Binding-site contacts:
Ligand atom C4 contacts residue ASN234 of chain 1.B at 4.3 Å.
Ligand atom O5 contacts residue THR108 of chain 1.B at 3.5 Å.
Ligand atom O5 contacts residue ASN234 of chain 1.B at 2.4 Å (h-bond).
Ligand atom N2 contacts residue ASN234 of chain 1.B at 2.8 Å (h-bond).
Ligand atom C6 contacts residue THR108 of chain 1.B at 3.8 Å.
Ligand atom C1 contacts residue THR108 of chain 1.B at 4.4 Å.
Ligand atom C1 contacts residue ASN234 of chain 1.B at 1.4 Å.
Ligand atom O6 contacts residue THR108 of chain 1.B at 3.4 Å.
Ligand atom C8 contacts residue ASN234 of chain 1.B at 4.5 Å.
Ligand atom O6 contacts residue THR236 of chain 1.B at 3.7 Å.
Ligand atom C2 contacts residue ASN234 of chain 1.B at 2.4 Å.
Ligand atom C5 contacts residue ASN234 of chain 1.B at 3.7 Å.
Ligand atom C5 contacts residue THR108 of chain 1.B at 4.1 Å.
Ligand atom C7 contacts residue ASN234 of chain 1.B at 3.5 Å.
Ligand atom C3 contacts residue ASN234 of chain 1.B at 3.8 Å.
Ligand atom O7 contacts residue ASN234 of chain 1.B at 3.8 Å.

This small molecule binds to this protein.
Small molecule (SMILES): CC(=O)N[C@H]1[C@H](O[C@H]2[C@H](O)[C@@H](NC(C)=O)CO[C@@H]2CO)O[C@H](CO)[C@@H](O)[C@@H]1O

Sequence of chain 1.B:
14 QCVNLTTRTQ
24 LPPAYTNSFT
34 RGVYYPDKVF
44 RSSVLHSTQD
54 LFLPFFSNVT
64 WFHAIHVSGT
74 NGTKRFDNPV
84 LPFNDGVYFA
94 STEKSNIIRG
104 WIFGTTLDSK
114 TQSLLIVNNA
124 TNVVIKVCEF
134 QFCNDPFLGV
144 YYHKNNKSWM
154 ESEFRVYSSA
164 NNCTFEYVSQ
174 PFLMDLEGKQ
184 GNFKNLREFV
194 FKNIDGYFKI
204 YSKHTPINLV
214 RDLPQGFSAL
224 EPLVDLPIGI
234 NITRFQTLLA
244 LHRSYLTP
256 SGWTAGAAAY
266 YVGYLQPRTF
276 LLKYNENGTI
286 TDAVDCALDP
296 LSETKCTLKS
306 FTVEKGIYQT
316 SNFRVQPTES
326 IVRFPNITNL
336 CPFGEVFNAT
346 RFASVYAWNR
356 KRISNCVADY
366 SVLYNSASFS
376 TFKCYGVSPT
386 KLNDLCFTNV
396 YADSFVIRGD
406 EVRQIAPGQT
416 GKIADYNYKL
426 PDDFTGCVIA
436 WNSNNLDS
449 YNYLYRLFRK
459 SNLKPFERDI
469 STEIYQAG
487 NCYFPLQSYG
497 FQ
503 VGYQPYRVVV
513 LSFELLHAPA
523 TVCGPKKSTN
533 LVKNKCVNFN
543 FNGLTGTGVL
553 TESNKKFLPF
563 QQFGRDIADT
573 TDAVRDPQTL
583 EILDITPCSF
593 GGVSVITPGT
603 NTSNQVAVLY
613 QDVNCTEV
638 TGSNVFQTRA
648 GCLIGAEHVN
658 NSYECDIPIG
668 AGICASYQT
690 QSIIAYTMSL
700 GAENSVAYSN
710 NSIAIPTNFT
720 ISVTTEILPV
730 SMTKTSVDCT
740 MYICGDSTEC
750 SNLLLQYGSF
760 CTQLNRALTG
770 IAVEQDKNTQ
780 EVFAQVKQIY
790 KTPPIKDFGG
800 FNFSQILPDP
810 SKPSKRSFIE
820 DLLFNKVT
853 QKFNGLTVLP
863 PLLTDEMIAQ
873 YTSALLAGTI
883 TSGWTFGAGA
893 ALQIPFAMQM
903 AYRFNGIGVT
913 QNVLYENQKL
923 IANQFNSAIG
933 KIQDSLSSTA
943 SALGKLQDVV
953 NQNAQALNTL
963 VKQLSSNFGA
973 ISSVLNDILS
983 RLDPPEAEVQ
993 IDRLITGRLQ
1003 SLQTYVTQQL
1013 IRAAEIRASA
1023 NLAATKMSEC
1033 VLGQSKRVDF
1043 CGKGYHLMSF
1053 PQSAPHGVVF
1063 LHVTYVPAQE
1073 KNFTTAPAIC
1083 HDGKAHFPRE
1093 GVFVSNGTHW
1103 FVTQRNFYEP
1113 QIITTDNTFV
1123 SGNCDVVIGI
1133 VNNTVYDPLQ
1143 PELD